This small molecule binds to this protein.
Small molecule (SMILES): C#C[C@H](N)C(=O)O

Sequence of chain 1.A:
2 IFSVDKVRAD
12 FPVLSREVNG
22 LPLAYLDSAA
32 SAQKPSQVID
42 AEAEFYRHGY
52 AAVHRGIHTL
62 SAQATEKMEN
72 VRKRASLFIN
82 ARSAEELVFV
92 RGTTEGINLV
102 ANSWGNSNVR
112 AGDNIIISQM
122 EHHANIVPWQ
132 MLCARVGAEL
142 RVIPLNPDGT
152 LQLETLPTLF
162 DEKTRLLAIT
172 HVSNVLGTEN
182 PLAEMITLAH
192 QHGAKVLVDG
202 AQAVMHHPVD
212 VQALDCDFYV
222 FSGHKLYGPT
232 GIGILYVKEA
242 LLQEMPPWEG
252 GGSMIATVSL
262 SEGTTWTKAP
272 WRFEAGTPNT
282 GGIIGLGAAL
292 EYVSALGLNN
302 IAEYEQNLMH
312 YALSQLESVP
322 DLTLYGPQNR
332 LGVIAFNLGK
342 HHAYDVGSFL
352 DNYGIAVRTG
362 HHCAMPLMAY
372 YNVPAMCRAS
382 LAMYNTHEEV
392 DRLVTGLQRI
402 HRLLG

Binding-site contacts:
Ligand atom OXT contacts residue ALA31 of chain 2.A at 3.1 Å.
Ligand atom O contacts residue ARG379 of chain 2.A at 3.1 Å (salt-bridge).
Ligand atom C contacts residue ARG379 of chain 2.A at 4.0 Å.
Ligand atom CB contacts residue HIS123 of chain 2.A at 4.1 Å.
Ligand atom CB contacts residue THR278 of chain 1.A at 4.0 Å.
Ligand atom O contacts residue ASN175 of chain 2.A at 3.4 Å (h-bond).
Ligand atom C contacts residue ALA30 of chain 2.A at 3.8 Å (hydrophobic).
Ligand atom N contacts residue PLP1 of chain 2.C at 1.4 Å.
Ligand atom C contacts residue ALA31 of chain 2.A at 3.5 Å (hydrophobic).
Ligand atom O contacts residue PLP1 of chain 2.C at 3.9 Å.
Ligand atom CB contacts residue PLP1 of chain 2.C at 3.4 Å.
Ligand atom C contacts residue PLP1 of chain 2.C at 3.6 Å.
Ligand atom CA contacts residue PLP1 of chain 2.C at 2.5 Å.
Ligand atom O contacts residue ALA31 of chain 2.A at 4.0 Å.
Ligand atom N contacts residue HIS123 of chain 2.A at 3.4 Å (h-bond).
Ligand atom OXT contacts residue ALA30 of chain 2.A at 4.2 Å.
Ligand atom CB contacts residue ALA31 of chain 2.A at 4.4 Å (hydrophobic).
Ligand atom CA contacts residue ALA30 of chain 2.A at 4.3 Å (hydrophobic).
Ligand atom OXT contacts residue ARG379 of chain 2.A at 3.7 Å.
Ligand atom O contacts residue ALA30 of chain 2.A at 3.5 Å (h-bond).
Ligand atom CA contacts residue ALA31 of chain 2.A at 3.9 Å (hydrophobic).
Ligand atom CA contacts residue HIS123 of chain 2.A at 4.3 Å.
Ligand atom N contacts residue ASN175 of chain 2.A at 4.5 Å.

Sequence of chain 2.A:
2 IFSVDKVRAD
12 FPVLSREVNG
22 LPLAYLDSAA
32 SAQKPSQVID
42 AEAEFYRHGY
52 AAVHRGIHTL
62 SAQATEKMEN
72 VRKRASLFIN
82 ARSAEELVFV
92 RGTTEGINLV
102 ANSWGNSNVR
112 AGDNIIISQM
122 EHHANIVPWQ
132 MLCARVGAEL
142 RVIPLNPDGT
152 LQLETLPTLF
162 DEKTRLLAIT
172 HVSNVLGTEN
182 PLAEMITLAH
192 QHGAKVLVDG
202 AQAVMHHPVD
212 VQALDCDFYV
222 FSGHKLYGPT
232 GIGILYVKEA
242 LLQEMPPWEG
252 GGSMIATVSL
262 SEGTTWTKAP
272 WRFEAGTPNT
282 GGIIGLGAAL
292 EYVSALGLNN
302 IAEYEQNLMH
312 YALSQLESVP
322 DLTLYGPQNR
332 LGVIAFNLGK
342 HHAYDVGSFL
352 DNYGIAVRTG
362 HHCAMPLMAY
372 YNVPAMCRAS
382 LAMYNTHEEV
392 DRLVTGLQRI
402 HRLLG